The protein below binds the small molecule below.
Small molecule (SMILES): Nc1ncnc2c1ncn2[C@@H]1O[C@H]([C@@H]2O[C@@H]3[C@H](O[P](=O)(O)O2)[C@@H](CO[P](=O)(O)O[C@H]2[C@@H](O)[C@H](n4cnc5c(N)ncnc54)O[C@@H]2COP(=O)=O)O[C@H]3n2ccc(=O)[nH]c2=O)[C@@H](O[P](=O)(O)OC[C@H]2O[C@@H](n3ccc(=O)[nH]c3=O)[C@H](O)[C@@H]2O)[C@H]1O

Sequence of chain 5.F:
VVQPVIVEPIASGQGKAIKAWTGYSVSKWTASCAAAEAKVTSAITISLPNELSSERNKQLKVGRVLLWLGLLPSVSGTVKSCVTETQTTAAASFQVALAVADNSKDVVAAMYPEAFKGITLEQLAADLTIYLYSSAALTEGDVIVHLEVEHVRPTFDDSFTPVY

Binding-site contacts:
Ligand atom O4' contacts residue TRP47 of chain 5.F at 3.4 Å.
Ligand atom C2' contacts residue GLU140 of chain 5.F at 3.0 Å.
Ligand atom O3' contacts residue GLU140 of chain 5.F at 4.4 Å.
Ligand atom N7 contacts residue TRP47 of chain 5.F at 3.6 Å.
Ligand atom C4 contacts residue TRP47 of chain 5.F at 3.3 Å (hydrophobic).
Ligand atom C8 contacts residue TRP47 of chain 5.F at 3.6 Å (hydrophobic).
Ligand atom C5 contacts residue TRP47 of chain 5.F at 3.8 Å (hydrophobic).
Ligand atom C8 contacts residue LYS143 of chain 5.F at 2.7 Å.
Ligand atom C2 contacts residue TRP47 of chain 5.F at 3.4 Å (hydrophobic).
Ligand atom N7 contacts residue LYS143 of chain 5.F at 3.8 Å.
Ligand atom C6 contacts residue TRP47 of chain 5.F at 3.7 Å (hydrophobic).
Ligand atom N6 contacts residue TRP47 of chain 5.F at 4.2 Å.
Ligand atom C5' contacts residue ARG90 of chain 5.F at 4.3 Å.
Ligand atom N9 contacts residue TRP47 of chain 5.F at 3.3 Å.
Ligand atom C1' contacts residue TRP47 of chain 5.F at 3.7 Å (hydrophobic).
Ligand atom O2' contacts residue LYS143 of chain 5.F at 3.8 Å.
Ligand atom N9 contacts residue LYS143 of chain 5.F at 3.2 Å (salt-bridge).
Ligand atom N1 contacts residue TRP47 of chain 5.F at 3.7 Å.
Ligand atom N9 contacts residue GLU140 of chain 5.F at 4.1 Å.
Ligand atom O4' contacts residue LYS143 of chain 5.F at 4.4 Å.
Ligand atom O4' contacts residue LYS143 of chain 5.F at 4.2 Å.
Ligand atom C1' contacts residue GLU140 of chain 5.F at 2.7 Å.
Ligand atom N3 contacts residue TRP47 of chain 5.F at 3.4 Å.
Ligand atom C3' contacts residue GLU140 of chain 5.F at 3.8 Å.
Ligand atom C2' contacts residue LYS143 of chain 5.F at 3.7 Å.
Ligand atom O4' contacts residue GLU140 of chain 5.F at 3.0 Å (salt-bridge).
Ligand atom C1' contacts residue LYS143 of chain 5.F at 3.1 Å.
Ligand atom O2' contacts residue GLU140 of chain 5.F at 2.3 Å (salt-bridge).
Ligand atom C4' contacts residue GLU140 of chain 5.F at 3.4 Å.